Sequence of chain 1.B:
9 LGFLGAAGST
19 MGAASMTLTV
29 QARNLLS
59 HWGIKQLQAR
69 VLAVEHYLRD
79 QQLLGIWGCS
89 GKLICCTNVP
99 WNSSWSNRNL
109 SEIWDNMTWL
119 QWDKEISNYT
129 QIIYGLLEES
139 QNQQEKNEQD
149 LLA

Sequence of chain 1.C:
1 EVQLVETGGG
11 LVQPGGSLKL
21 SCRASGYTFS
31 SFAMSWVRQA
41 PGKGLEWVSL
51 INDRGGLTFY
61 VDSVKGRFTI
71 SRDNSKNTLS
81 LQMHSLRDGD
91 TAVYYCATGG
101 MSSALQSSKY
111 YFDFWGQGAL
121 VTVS

Binding-site contacts:
Ligand atom C1 contacts residue SER109 of chain 1.B at 4.3 Å.
Ligand atom C5 contacts residue NAG1 of chain 1.X at 3.3 Å.
Ligand atom C6 contacts residue ARG106 of chain 1.B at 4.4 Å.
Ligand atom O5 contacts residue ASN107 of chain 1.B at 2.4 Å (h-bond).
Ligand atom C5 contacts residue GLU110 of chain 1.B at 3.7 Å.
Ligand atom C1 contacts residue NAG1 of chain 1.X at 4.1 Å.
Ligand atom C1 contacts residue ASN107 of chain 1.B at 1.5 Å.
Ligand atom C2 contacts residue ASN107 of chain 1.B at 2.5 Å.
Ligand atom N2 contacts residue ASN107 of chain 1.B at 3.0 Å (h-bond).
Ligand atom C3 contacts residue ASN107 of chain 1.B at 3.9 Å.
Ligand atom O5 contacts residue NAG1 of chain 1.X at 3.8 Å.
Ligand atom C4 contacts residue ASN107 of chain 1.B at 4.3 Å.
Ligand atom N2 contacts residue SER109 of chain 1.B at 4.4 Å.
Ligand atom C6 contacts residue NAG1 of chain 1.X at 3.4 Å.
Ligand atom O5 contacts residue GLU110 of chain 1.B at 3.9 Å.
Ligand atom C8 contacts residue SER107 of chain 1.C at 3.6 Å.
Ligand atom C6 contacts residue GLU110 of chain 1.B at 3.4 Å.
Ligand atom O7 contacts residue ASN107 of chain 1.B at 3.8 Å.
Ligand atom C7 contacts residue ASN107 of chain 1.B at 3.6 Å.
Ligand atom C5 contacts residue ASN107 of chain 1.B at 3.8 Å.

The protein below binds the small molecule below.
Small molecule (SMILES): CC(=O)N[C@H]1CO[C@H](CO[C@@H]2O[C@@H](C)[C@@H](O)[C@@H](O)[C@@H]2O)[C@@H](O)[C@@H]1O